Binding-site contacts:
Ligand atom CB1 contacts residue ASN196 of chain 8.A at 3.9 Å.
Ligand atom CA5 contacts residue CYS195 of chain 8.A at 3.6 Å (hydrophobic).
Ligand atom CB5 contacts residue ALA197 of chain 8.A at 3.7 Å (hydrophobic).
Ligand atom OA3 contacts residue ARG173 of chain 8.A at 3.4 Å.
Ligand atom OA4 contacts residue PHE172 of chain 8.A at 3.8 Å.
Ligand atom OA4 contacts residue ARG173 of chain 8.A at 3.6 Å.
Ligand atom CB5 contacts residue ASN196 of chain 8.A at 3.8 Å.
Ligand atom CB6 contacts residue ASN196 of chain 8.A at 3.7 Å.
Ligand atom CB2 contacts residue ASP276 of chain 8.A at 4.4 Å.
Ligand atom CB3 contacts residue ALA197 of chain 8.A at 4.0 Å (hydrophobic).
Ligand atom CB2 contacts residue HIS194 of chain 8.A at 3.9 Å.
Ligand atom CB3 contacts residue ASN196 of chain 8.A at 4.0 Å.
Ligand atom CA3 contacts residue HIS194 of chain 8.A at 3.8 Å.
Ligand atom CA6 contacts residue CYS195 of chain 8.A at 3.3 Å (hydrophobic).
Ligand atom CA5 contacts residue HIS194 of chain 8.A at 4.0 Å.
Ligand atom CA1 contacts residue HIS194 of chain 8.A at 3.7 Å.
Ligand atom CB1 contacts residue HIS194 of chain 8.A at 4.2 Å.
Ligand atom OA3 contacts residue HIS194 of chain 8.A at 4.0 Å.
Ligand atom OA4 contacts residue GLY171 of chain 8.A at 2.6 Å (h-bond).
Ligand atom CB2 contacts residue ALA274 of chain 8.A at 4.1 Å (hydrophobic).
Ligand atom CA4 contacts residue HIS194 of chain 8.A at 4.2 Å.
Ligand atom OA3 contacts residue ASP276 of chain 8.A at 2.9 Å (salt-bridge).
Ligand atom CA4 contacts residue GLY171 of chain 8.A at 3.5 Å.
Ligand atom CA6 contacts residue HIS194 of chain 8.A at 4.0 Å.
Ligand atom CA2 contacts residue HIS194 of chain 8.A at 3.6 Å.
Ligand atom CB4 contacts residue ALA197 of chain 8.A at 3.6 Å (hydrophobic).
Ligand atom CB3 contacts residue ALA274 of chain 8.A at 3.8 Å (hydrophobic).
Ligand atom CA2 contacts residue ASP276 of chain 8.A at 3.1 Å.
Ligand atom CA6 contacts residue ASN196 of chain 8.A at 3.5 Å.
Ligand atom CA5 contacts residue ASN196 of chain 8.A at 4.2 Å.
Ligand atom CA1 contacts residue ASP276 of chain 8.A at 4.3 Å.
Ligand atom OA4 contacts residue HIS194 of chain 8.A at 4.4 Å.
Ligand atom CB2 contacts residue ASN196 of chain 8.A at 3.8 Å.
Ligand atom CB4 contacts residue ASN196 of chain 8.A at 4.0 Å.
Ligand atom CA3 contacts residue ARG173 of chain 8.A at 3.9 Å.
Ligand atom CA4 contacts residue ARG173 of chain 8.A at 3.9 Å.
Ligand atom CA5 contacts residue GLY171 of chain 8.A at 3.6 Å.
Ligand atom CA3 contacts residue ASP276 of chain 8.A at 3.4 Å.
Ligand atom CB6 contacts residue ALA197 of chain 8.A at 4.1 Å (hydrophobic).
Ligand atom CA1 contacts residue ASN196 of chain 8.A at 4.3 Å.

Sequence of chain 8.A:
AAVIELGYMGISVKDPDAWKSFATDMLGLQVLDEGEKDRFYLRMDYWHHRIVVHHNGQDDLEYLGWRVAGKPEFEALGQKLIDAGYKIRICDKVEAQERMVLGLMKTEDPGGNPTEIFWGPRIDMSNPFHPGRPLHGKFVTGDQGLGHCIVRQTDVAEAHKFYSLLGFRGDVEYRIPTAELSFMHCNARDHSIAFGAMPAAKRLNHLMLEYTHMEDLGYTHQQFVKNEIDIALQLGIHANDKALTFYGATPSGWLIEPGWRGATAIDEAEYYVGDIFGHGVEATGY

A small-molecule ligand and the protein it binds are described below.
Small molecule (SMILES): Oc1ccc(-c2ccccc2)cc1O